This protein binds this small molecule.
Small molecule (SMILES): CC(=O)N[C@@H]1[C@@H](O)[C@H](O)[C@@H](CO)O[C@H]1O

Sequence of chain 4.A:
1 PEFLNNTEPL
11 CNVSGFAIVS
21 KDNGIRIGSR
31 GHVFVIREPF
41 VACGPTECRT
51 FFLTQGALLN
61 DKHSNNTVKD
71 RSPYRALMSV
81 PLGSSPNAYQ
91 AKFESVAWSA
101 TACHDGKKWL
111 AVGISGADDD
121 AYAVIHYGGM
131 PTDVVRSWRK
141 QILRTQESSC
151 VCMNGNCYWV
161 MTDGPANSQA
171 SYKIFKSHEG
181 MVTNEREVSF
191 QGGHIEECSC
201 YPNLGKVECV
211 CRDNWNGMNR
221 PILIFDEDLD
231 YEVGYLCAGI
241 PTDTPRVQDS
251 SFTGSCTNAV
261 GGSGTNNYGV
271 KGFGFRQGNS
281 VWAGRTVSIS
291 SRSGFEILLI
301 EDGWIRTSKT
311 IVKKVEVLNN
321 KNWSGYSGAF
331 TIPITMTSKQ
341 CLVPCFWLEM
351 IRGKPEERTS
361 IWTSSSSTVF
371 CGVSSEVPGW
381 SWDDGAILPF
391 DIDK

Binding-site contacts:
Ligand atom C8 contacts residue ILE361 of chain 4.A at 4.0 Å (hydrophobic).
Ligand atom C8 contacts residue ILE392 of chain 4.A at 4.1 Å (hydrophobic).
Ligand atom C3 contacts residue ASN65 of chain 4.A at 3.6 Å.
Ligand atom C4 contacts residue ASN65 of chain 4.A at 4.0 Å.
Ligand atom C1 contacts residue ASN65 of chain 4.A at 1.4 Å.
Ligand atom N2 contacts residue ILE361 of chain 4.A at 4.1 Å.
Ligand atom O5 contacts residue ASN65 of chain 4.A at 2.4 Å (h-bond).
Ligand atom C8 contacts residue ASN65 of chain 4.A at 4.5 Å.
Ligand atom N2 contacts residue ASN65 of chain 4.A at 2.6 Å (h-bond).
Ligand atom O7 contacts residue LYS62 of chain 4.A at 4.2 Å.
Ligand atom C7 contacts residue ASN65 of chain 4.A at 3.2 Å.
Ligand atom O7 contacts residue ASN65 of chain 4.A at 3.1 Å (h-bond).
Ligand atom C2 contacts residue ASN65 of chain 4.A at 2.2 Å.
Ligand atom C7 contacts residue ILE361 of chain 4.A at 4.2 Å (hydrophobic).
Ligand atom C5 contacts residue ASN65 of chain 4.A at 3.6 Å.